Binding-site contacts:
Ligand atom C8 contacts residue LYS122 of chain 3.B at 4.4 Å.
Ligand atom C7 contacts residue ASN126 of chain 3.B at 3.9 Å.
Ligand atom C2 contacts residue ASN126 of chain 3.B at 2.5 Å.
Ligand atom C1 contacts residue ASN126 of chain 3.B at 1.4 Å.
Ligand atom C8 contacts residue GLU123 of chain 3.B at 3.7 Å.
Ligand atom N2 contacts residue ASN126 of chain 3.B at 2.9 Å (h-bond).
Ligand atom C5 contacts residue ASN126 of chain 3.B at 3.6 Å.
Ligand atom C4 contacts residue ASN126 of chain 3.B at 4.2 Å.
Ligand atom C3 contacts residue ASN126 of chain 3.B at 3.8 Å.
Ligand atom O7 contacts residue ASN126 of chain 3.B at 4.5 Å.
Ligand atom O5 contacts residue ASN126 of chain 3.B at 2.4 Å (h-bond).
Ligand atom O6 contacts residue ASN126 of chain 3.B at 4.2 Å.

Sequence of chain 3.B:
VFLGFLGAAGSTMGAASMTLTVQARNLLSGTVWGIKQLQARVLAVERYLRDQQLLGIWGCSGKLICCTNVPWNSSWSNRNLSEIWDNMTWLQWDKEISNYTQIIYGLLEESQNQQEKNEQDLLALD

A protein and the small-molecule ligand that binds it are described below.
Small molecule (SMILES): CC(=O)N[C@@H]1[C@@H](O)[C@H](O)[C@@H](CO)O[C@H]1O